Sequence of chain 1.A:
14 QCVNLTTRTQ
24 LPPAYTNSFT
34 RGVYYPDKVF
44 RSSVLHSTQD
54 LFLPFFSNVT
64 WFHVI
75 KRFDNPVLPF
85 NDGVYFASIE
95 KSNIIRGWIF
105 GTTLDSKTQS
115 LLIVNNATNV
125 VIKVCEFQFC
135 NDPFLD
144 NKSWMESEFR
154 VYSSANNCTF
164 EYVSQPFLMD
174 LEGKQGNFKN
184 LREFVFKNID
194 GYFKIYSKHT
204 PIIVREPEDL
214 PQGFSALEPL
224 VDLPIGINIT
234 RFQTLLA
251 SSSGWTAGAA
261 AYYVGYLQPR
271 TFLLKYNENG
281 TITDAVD

Binding-site contacts:
Ligand atom O7 contacts residue ASN231 of chain 1.A at 3.1 Å (h-bond).
Ligand atom C7 contacts residue ASN231 of chain 1.A at 3.2 Å.
Ligand atom C4 contacts residue ASN231 of chain 1.A at 4.2 Å.
Ligand atom O5 contacts residue ASN231 of chain 1.A at 2.4 Å (h-bond).
Ligand atom C1 contacts residue ASN231 of chain 1.A at 1.4 Å.
Ligand atom C8 contacts residue ASN231 of chain 1.A at 3.7 Å.
Ligand atom C3 contacts residue ASN231 of chain 1.A at 3.8 Å.
Ligand atom C5 contacts residue ASN231 of chain 1.A at 3.7 Å.
Ligand atom N2 contacts residue ASN231 of chain 1.A at 2.9 Å (h-bond).
Ligand atom C8 contacts residue ILE230 of chain 1.A at 3.8 Å (hydrophobic).
Ligand atom C2 contacts residue ASN231 of chain 1.A at 2.5 Å.

This protein binds this small molecule.
Small molecule (SMILES): CC(=O)N[C@@H]1[C@@H](O)[C@H](O)[C@@H](CO)O[C@H]1O